Sequence of chain 52.J:
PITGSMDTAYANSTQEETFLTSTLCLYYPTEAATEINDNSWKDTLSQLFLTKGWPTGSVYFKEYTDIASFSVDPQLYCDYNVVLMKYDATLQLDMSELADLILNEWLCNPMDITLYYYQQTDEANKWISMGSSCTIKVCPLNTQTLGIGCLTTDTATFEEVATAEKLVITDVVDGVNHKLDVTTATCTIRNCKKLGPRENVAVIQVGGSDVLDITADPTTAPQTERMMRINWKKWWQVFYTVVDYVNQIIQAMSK

The protein below binds the small molecule below.
Small molecule (SMILES): CC(=O)N[C@H]1[C@H](O[C@H]2[C@H](O)[C@@H](NC(C)=O)CO[C@@H]2CO)O[C@H](CO)[C@@H](O)[C@@H]1O

Binding-site contacts:
Ligand atom C1 contacts residue ASN12 of chain 52.J at 2.1 Å.
Ligand atom C7 contacts residue ASN12 of chain 52.J at 3.9 Å.
Ligand atom O5 contacts residue ASN12 of chain 52.J at 2.7 Å (h-bond).
Ligand atom N2 contacts residue ASN12 of chain 52.J at 3.8 Å.
Ligand atom C5 contacts residue ASN12 of chain 52.J at 4.1 Å.
Ligand atom C2 contacts residue ASN12 of chain 52.J at 3.2 Å.
Ligand atom O7 contacts residue ASN12 of chain 52.J at 3.7 Å.